Sequence of chain 1.M:
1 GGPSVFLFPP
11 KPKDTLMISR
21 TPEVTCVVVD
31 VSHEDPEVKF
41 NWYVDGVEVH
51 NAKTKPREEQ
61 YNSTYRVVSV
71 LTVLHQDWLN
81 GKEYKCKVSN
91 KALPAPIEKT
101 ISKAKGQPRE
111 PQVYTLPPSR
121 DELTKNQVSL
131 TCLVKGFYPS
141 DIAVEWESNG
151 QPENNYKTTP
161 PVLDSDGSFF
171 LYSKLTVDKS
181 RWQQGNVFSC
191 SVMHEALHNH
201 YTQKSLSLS

Binding-site contacts:
Ligand atom O2 contacts residue PRO9 of chain 1.M at 3.2 Å (h-bond).
Ligand atom O7 contacts residue ARG66 of chain 1.M at 3.6 Å.
Ligand atom O3 contacts residue ASP30 of chain 1.M at 3.5 Å (salt-bridge).
Ligand atom C4 contacts residue PHE6 of chain 1.M at 3.8 Å (hydrophobic).
Ligand atom C8 contacts residue LYS99 of chain 1.M at 3.0 Å.
Ligand atom C3 contacts residue GLU23 of chain 1.M at 3.5 Å.
Ligand atom C6 contacts residue GLN60 of chain 1.M at 3.1 Å.
Ligand atom C5 contacts residue PHE8 of chain 1.M at 3.6 Å (hydrophobic).
Ligand atom C5 contacts residue GLN60 of chain 1.M at 3.8 Å.
Ligand atom C8 contacts residue ARG66 of chain 1.M at 3.8 Å.
Ligand atom C7 contacts residue ASN62 of chain 1.M at 3.4 Å.
Ligand atom O7 contacts residue ASN62 of chain 1.M at 3.0 Å (h-bond).
Ligand atom C2 contacts residue PRO9 of chain 1.M at 3.6 Å (hydrophobic).
Ligand atom O3 contacts residue GLU23 of chain 1.M at 2.8 Å (salt-bridge).
Ligand atom C2 contacts residue ASP30 of chain 1.M at 3.7 Å.
Ligand atom C1 contacts residue ASN62 of chain 1.M at 1.4 Å.
Ligand atom C2 contacts residue ASN62 of chain 1.M at 2.4 Å.
Ligand atom C1 contacts residue PHE8 of chain 1.M at 3.8 Å (hydrophobic).
Ligand atom O5 contacts residue ASN62 of chain 1.M at 2.4 Å (h-bond).
Ligand atom C5 contacts residue ASN62 of chain 1.M at 3.7 Å.
Ligand atom C7 contacts residue ASP30 of chain 1.M at 3.4 Å.
Ligand atom C1 contacts residue PHE6 of chain 1.M at 3.8 Å (hydrophobic).
Ligand atom C6 contacts residue PHE8 of chain 1.M at 3.6 Å (hydrophobic).
Ligand atom O2 contacts residue PHE8 of chain 1.M at 3.8 Å.
Ligand atom N2 contacts residue ASP30 of chain 1.M at 2.7 Å (salt-bridge).
Ligand atom C6 contacts residue PHE8 of chain 1.M at 3.8 Å (hydrophobic).
Ligand atom O3 contacts residue LYS11 of chain 1.M at 3.7 Å.
Ligand atom O2 contacts residue GLU23 of chain 1.M at 3.3 Å (salt-bridge).
Ligand atom O4 contacts residue LYS11 of chain 1.M at 3.6 Å.
Ligand atom C8 contacts residue ASP30 of chain 1.M at 3.3 Å.
Ligand atom C3 contacts residue ASN62 of chain 1.M at 3.7 Å.
Ligand atom O6 contacts residue PHE8 of chain 1.M at 3.5 Å.
Ligand atom C5 contacts residue PHE8 of chain 1.M at 3.8 Å (hydrophobic).
Ligand atom C2 contacts residue PHE8 of chain 1.M at 3.8 Å (hydrophobic).
Ligand atom O2 contacts residue THR25 of chain 1.M at 3.0 Å (h-bond).
Ligand atom C3 contacts residue ASP30 of chain 1.M at 3.5 Å.
Ligand atom C6 contacts residue PHE6 of chain 1.M at 3.5 Å (hydrophobic).
Ligand atom O3 contacts residue PRO10 of chain 1.M at 3.7 Å.
Ligand atom C2 contacts residue PHE6 of chain 1.M at 3.8 Å (hydrophobic).
Ligand atom N2 contacts residue ASN62 of chain 1.M at 2.9 Å (h-bond).

A protein and the small-molecule ligand that binds it are described below.
Small molecule (SMILES): CC(=O)N[C@H]1[C@H](O[C@H]2[C@H](O)[C@@H](NC(C)=O)CO[C@@H]2CO[C@@H]2O[C@@H](C)[C@@H](O)[C@@H](O)[C@@H]2O)O[C@H](CO)[C@@H](O[C@@H]2O[C@H](CO[C@H]3O[C@H](CO)[C@@H](O)[C@H](O)[C@@H]3O[C@@H]3O[C@H](CO)[C@@H](O[C@@H]4O[C@H](CO)[C@H](O)[C@H](O)[C@H]4O)[C@H](O)[C@H]3NC(C)=O)[C@@H](O)[C@H](O[C@H]3O[C@H](CO)[C@@H](O)[C@H](O)[C@@H]3O[C@@H]3O[C@H](CO)[C@@H](O)[C@H](O)[C@H]3NC(C)=O)[C@@H]2O)[C@@H]1O